Binding-site contacts:
Ligand atom O3' contacts residue ASP80 of chain 1.A at 2.5 Å (salt-bridge).
Ligand atom O5' contacts residue SER144 of chain 1.A at 3.5 Å (h-bond).
Ligand atom C5' contacts residue SER144 of chain 1.A at 3.4 Å.
Ligand atom OP3 contacts residue GLN143 of chain 1.A at 3.4 Å.
Ligand atom OP3 contacts residue VAL145 of chain 1.A at 3.0 Å (h-bond).
Ligand atom OP1 contacts residue GLN143 of chain 1.A at 4.0 Å.
Ligand atom N2 contacts residue ASP80 of chain 1.A at 3.7 Å.
Ligand atom O4' contacts residue VAL145 of chain 1.A at 3.8 Å.
Ligand atom P contacts residue SER144 of chain 1.A at 3.2 Å.
Ligand atom N7 contacts residue ILE55 of chain 1.A at 3.7 Å.
Ligand atom P contacts residue HIS149 of chain 1.A at 3.4 Å.
Ligand atom N3 contacts residue VAL81 of chain 1.A at 3.5 Å (h-bond).
Ligand atom OP2 contacts residue ALA142 of chain 1.A at 3.2 Å (h-bond).
Ligand atom N2 contacts residue VAL81 of chain 1.A at 3.1 Å (h-bond).
Ligand atom O4' contacts residue LEU90 of chain 1.A at 3.6 Å.
Ligand atom N1 contacts residue VAL81 of chain 1.A at 3.4 Å.
Ligand atom OP1 contacts residue HIS151 of chain 1.A at 3.5 Å (h-bond).
Ligand atom C4' contacts residue HIS151 of chain 1.A at 3.8 Å.
Ligand atom O4' contacts residue PHE56 of chain 1.A at 3.4 Å.
Ligand atom C2 contacts residue VAL81 of chain 1.A at 3.4 Å (hydrophobic).
Ligand atom OP3 contacts residue HIS149 of chain 1.A at 2.9 Å.
Ligand atom O6 contacts residue LEU64 of chain 1.A at 3.8 Å.
Ligand atom C5' contacts residue HIS149 of chain 1.A at 3.4 Å.
Ligand atom O4' contacts residue ASP80 of chain 1.A at 3.9 Å.
Ligand atom N2 contacts residue ARG79 of chain 1.A at 2.8 Å (salt-bridge).
Ligand atom C3' contacts residue ASP80 of chain 1.A at 3.3 Å.
Ligand atom O3' contacts residue HIS151 of chain 1.A at 3.1 Å.
Ligand atom C4' contacts residue ASP80 of chain 1.A at 3.6 Å.
Ligand atom OP3 contacts residue SER144 of chain 1.A at 2.9 Å (h-bond).
Ligand atom OP1 contacts residue ASN136 of chain 1.A at 3.0 Å (h-bond).
Ligand atom C5' contacts residue VAL145 of chain 1.A at 3.7 Å (hydrophobic).
Ligand atom P contacts residue GLN143 of chain 1.A at 3.8 Å.
Ligand atom C1' contacts residue ASP80 of chain 1.A at 3.4 Å.
Ligand atom OP1 contacts residue HIS149 of chain 1.A at 3.1 Å (h-bond).
Ligand atom C1' contacts residue LEU90 of chain 1.A at 3.9 Å (hydrophobic).
Ligand atom C2' contacts residue ASP80 of chain 1.A at 3.4 Å.
Ligand atom OP2 contacts residue GLN143 of chain 1.A at 3.4 Å.
Ligand atom O5' contacts residue HIS151 of chain 1.A at 3.2 Å (h-bond).
Ligand atom O5' contacts residue HIS149 of chain 1.A at 3.0 Å (h-bond).
Ligand atom OP2 contacts residue SER144 of chain 1.A at 2.4 Å (h-bond).

Sequence of chain 1.A:
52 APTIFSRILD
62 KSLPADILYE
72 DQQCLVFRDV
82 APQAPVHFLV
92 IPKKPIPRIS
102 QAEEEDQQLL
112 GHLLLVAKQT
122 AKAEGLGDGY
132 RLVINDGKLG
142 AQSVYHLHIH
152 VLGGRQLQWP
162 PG

A small-molecule ligand and the protein it binds are described below.
Small molecule (SMILES): Nc1nc2c(ncn2[C@H]2C[C@H](O)[C@@H](COP(=O)(O)O)O2)c(=O)[nH]1